Sequence of chain 1.C:
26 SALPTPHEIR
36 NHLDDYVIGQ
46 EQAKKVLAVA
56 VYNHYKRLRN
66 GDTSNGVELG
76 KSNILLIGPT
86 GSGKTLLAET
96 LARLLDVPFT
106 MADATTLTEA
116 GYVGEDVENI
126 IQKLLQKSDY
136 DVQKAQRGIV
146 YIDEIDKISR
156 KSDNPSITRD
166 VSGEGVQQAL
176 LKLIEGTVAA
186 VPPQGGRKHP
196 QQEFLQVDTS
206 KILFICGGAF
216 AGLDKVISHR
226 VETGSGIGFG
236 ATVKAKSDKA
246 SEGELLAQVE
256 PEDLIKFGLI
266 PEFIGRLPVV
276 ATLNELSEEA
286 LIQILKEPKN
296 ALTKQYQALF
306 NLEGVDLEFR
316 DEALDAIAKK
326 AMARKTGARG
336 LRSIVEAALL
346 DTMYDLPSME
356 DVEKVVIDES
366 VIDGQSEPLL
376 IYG

Sequence of chain 1.B:
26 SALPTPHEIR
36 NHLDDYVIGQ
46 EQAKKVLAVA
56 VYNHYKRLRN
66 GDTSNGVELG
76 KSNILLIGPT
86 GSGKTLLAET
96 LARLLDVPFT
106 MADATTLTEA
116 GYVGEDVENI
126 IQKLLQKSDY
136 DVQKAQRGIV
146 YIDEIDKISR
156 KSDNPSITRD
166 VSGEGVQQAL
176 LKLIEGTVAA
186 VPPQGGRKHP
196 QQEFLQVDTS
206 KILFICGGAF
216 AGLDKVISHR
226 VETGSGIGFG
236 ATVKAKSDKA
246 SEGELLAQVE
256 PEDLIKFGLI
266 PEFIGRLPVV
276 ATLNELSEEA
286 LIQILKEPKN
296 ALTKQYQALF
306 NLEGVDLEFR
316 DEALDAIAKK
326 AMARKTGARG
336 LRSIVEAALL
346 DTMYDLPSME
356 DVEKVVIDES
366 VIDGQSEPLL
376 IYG

The protein below binds the small molecule below.
Small molecule (SMILES): Nc1ncnc2c1ncn2[C@@H]1O[C@H](COP(=O)(O)OP(=O)(O)OP(O)(O)=S)[C@@H](O)[C@H]1O

Binding-site contacts:
Ligand atom O1B contacts residue GLY88 of chain 1.B at 3.5 Å (h-bond).
Ligand atom N6 contacts residue SER87 of chain 1.B at 3.7 Å.
Ligand atom N1 contacts residue VAL42 of chain 1.B at 3.7 Å.
Ligand atom O1B contacts residue LYS89 of chain 1.B at 2.8 Å (salt-bridge).
Ligand atom O1B contacts residue SER87 of chain 1.B at 3.6 Å (h-bond).
Ligand atom C6 contacts residue ILE43 of chain 1.B at 3.7 Å (hydrophobic).
Ligand atom O2B contacts residue MG1 of chain 1.R at 2.4 Å.
Ligand atom C8 contacts residue ALA333 of chain 1.B at 3.6 Å (hydrophobic).
Ligand atom O1A contacts residue THR90 of chain 1.B at 3.3 Å.
Ligand atom N7 contacts residue GLY88 of chain 1.B at 3.4 Å (h-bond).
Ligand atom O2G contacts residue ARG271 of chain 1.C at 3.6 Å.
Ligand atom O3G contacts residue ARG271 of chain 1.C at 2.1 Å (salt-bridge).
Ligand atom PG contacts residue ARG334 of chain 1.B at 3.7 Å.
Ligand atom C2 contacts residue TYR41 of chain 1.B at 3.5 Å (hydrophobic).
Ligand atom O3G contacts residue THR85 of chain 1.B at 3.7 Å.
Ligand atom S1G contacts residue ALA214 of chain 1.B at 3.4 Å.
Ligand atom PG contacts residue ARG271 of chain 1.C at 3.3 Å.
Ligand atom O3A contacts residue ARG334 of chain 1.B at 3.7 Å.
Ligand atom O2A contacts residue LYS89 of chain 1.B at 3.0 Å (salt-bridge).
Ligand atom O2A contacts residue GLY88 of chain 1.B at 2.7 Å (h-bond).
Ligand atom S1G contacts residue GLU267 of chain 1.C at 3.7 Å.
Ligand atom O2G contacts residue MG1 of chain 1.R at 2.0 Å.
Ligand atom PG contacts residue MG1 of chain 1.R at 3.5 Å.
Ligand atom N9 contacts residue ALA333 of chain 1.B at 3.7 Å.
Ligand atom O3B contacts residue LYS89 of chain 1.B at 3.2 Å (salt-bridge).
Ligand atom N3 contacts residue LEU91 of chain 1.B at 3.5 Å.
Ligand atom N6 contacts residue VAL42 of chain 1.B at 3.6 Å.
Ligand atom O2G contacts residue GLU149 of chain 1.B at 3.7 Å.
Ligand atom O3B contacts residue GLY86 of chain 1.B at 3.4 Å (h-bond).
Ligand atom O2G contacts residue THR90 of chain 1.B at 3.5 Å (h-bond).
Ligand atom C2 contacts residue LEU91 of chain 1.B at 3.6 Å (hydrophobic).
Ligand atom PB contacts residue LYS89 of chain 1.B at 3.5 Å.
Ligand atom N1 contacts residue ILE43 of chain 1.B at 3.1 Å (h-bond).
Ligand atom O3A contacts residue GLY86 of chain 1.B at 3.6 Å.
Ligand atom O2B contacts residue THR90 of chain 1.B at 2.6 Å (h-bond).
Ligand atom C4 contacts residue LEU91 of chain 1.B at 3.7 Å (hydrophobic).
Ligand atom N6 contacts residue ILE43 of chain 1.B at 2.7 Å (h-bond).
Ligand atom O2A contacts residue THR90 of chain 1.B at 3.6 Å.
Ligand atom N7 contacts residue SER87 of chain 1.B at 3.3 Å.
Ligand atom O3G contacts residue ARG334 of chain 1.B at 2.5 Å (salt-bridge).